Binding-site contacts:
Ligand atom C20 contacts residue GLU112 of chain 1.A at 3.3 Å.
Ligand atom C22 contacts residue LEU180 of chain 1.A at 3.7 Å (hydrophobic).
Ligand atom C20 contacts residue ALA61 of chain 1.A at 3.6 Å (hydrophobic).
Ligand atom O10 contacts residue VAL94 of chain 1.A at 3.6 Å.
Ligand atom C23 contacts residue LEU180 of chain 1.A at 3.6 Å (hydrophobic).
Ligand atom C2 contacts residue VAL111 of chain 1.A at 3.6 Å (hydrophobic).
Ligand atom F27 contacts residue VAL93 of chain 1.A at 3.3 Å.
Ligand atom N21 contacts residue ALA61 of chain 1.A at 3.7 Å.
Ligand atom N21 contacts residue CYS114 of chain 1.A at 3.2 Å (h-bond).
Ligand atom F25 contacts residue LEU164 of chain 1.A at 3.6 Å.
Ligand atom C6 contacts residue GLU80 of chain 1.A at 3.4 Å.
Ligand atom F27 contacts residue ILE189 of chain 1.A at 3.4 Å.
Ligand atom N8 contacts residue ASP191 of chain 1.A at 3.7 Å.
Ligand atom C11 contacts residue GLU80 of chain 1.A at 3.5 Å.
Ligand atom N9 contacts residue GLU80 of chain 1.A at 2.9 Å (salt-bridge).
Ligand atom C2 contacts residue ALA61 of chain 1.A at 3.7 Å (hydrophobic).
Ligand atom C1 contacts residue VAL109 of chain 1.A at 3.5 Å (hydrophobic).
Ligand atom C6 contacts residue VAL111 of chain 1.A at 3.7 Å (hydrophobic).
Ligand atom C18 contacts residue LEU180 of chain 1.A at 3.6 Å (hydrophobic).
Ligand atom C2 contacts residue LYS63 of chain 1.A at 3.6 Å.
Ligand atom C3 contacts residue VAL43 of chain 1.A at 3.6 Å (hydrophobic).
Ligand atom C16 contacts residue ASP191 of chain 1.A at 3.7 Å.
Ligand atom F26 contacts residue CYS190 of chain 1.A at 3.2 Å.
Ligand atom F26 contacts residue ILE189 of chain 1.A at 3.6 Å.
Ligand atom C3 contacts residue VAL111 of chain 1.A at 3.8 Å (hydrophobic).
Ligand atom O10 contacts residue CYS190 of chain 1.A at 3.4 Å.
Ligand atom C1 contacts residue LYS63 of chain 1.A at 3.5 Å.
Ligand atom C23 contacts residue PHE192 of chain 1.A at 3.6 Å (hydrophobic).
Ligand atom C7 contacts residue ASP191 of chain 1.A at 3.2 Å.
Ligand atom C16 contacts residue GLU80 of chain 1.A at 3.2 Å.
Ligand atom C20 contacts residue LEU180 of chain 1.A at 3.5 Å (hydrophobic).
Ligand atom F26 contacts residue HIS171 of chain 1.A at 3.2 Å.
Ligand atom C1 contacts residue VAL111 of chain 1.A at 3.6 Å (hydrophobic).
Ligand atom C19 contacts residue LEU180 of chain 1.A at 3.5 Å (hydrophobic).
Ligand atom C17 contacts residue PHE192 of chain 1.A at 3.7 Å (hydrophobic).
Ligand atom C12 contacts residue ASP191 of chain 1.A at 3.6 Å.
Ligand atom O10 contacts residue ASP191 of chain 1.A at 2.8 Å (salt-bridge).
Ligand atom N21 contacts residue LEU180 of chain 1.A at 3.6 Å.
Ligand atom N9 contacts residue ASP191 of chain 1.A at 3.6 Å (salt-bridge).
Ligand atom C7 contacts residue GLU80 of chain 1.A at 3.8 Å.

The protein below binds the small molecule below.
Small molecule (SMILES): O=C(Nc1cccc(C(F)(F)F)c1)c1ccccc1NCc1ccncc1

Sequence of chain 1.A:
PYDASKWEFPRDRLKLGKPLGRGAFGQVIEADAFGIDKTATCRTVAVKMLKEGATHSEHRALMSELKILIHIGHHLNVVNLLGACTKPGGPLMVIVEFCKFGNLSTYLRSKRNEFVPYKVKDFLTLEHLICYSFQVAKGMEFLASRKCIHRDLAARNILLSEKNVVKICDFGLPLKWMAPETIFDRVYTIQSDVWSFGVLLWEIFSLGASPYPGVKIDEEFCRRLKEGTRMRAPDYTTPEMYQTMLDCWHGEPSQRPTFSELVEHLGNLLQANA